This protein binds this small molecule.
Small molecule (SMILES): CC(=O)N[C@@H]1[C@@H](O)[C@H](O)[C@@H](CO)O[C@H]1O

Binding-site contacts:
Ligand atom C6 contacts residue ILE58 of chain 1.TB at 4.2 Å (hydrophobic).
Ligand atom C7 contacts residue ARG56 of chain 1.TB at 3.0 Å.
Ligand atom C3 contacts residue ASN88 of chain 1.TB at 3.8 Å.
Ligand atom C5 contacts residue ASN88 of chain 1.TB at 3.7 Å.
Ligand atom C1 contacts residue GLU105 of chain 1.TB at 3.5 Å.
Ligand atom O5 contacts residue GLU105 of chain 1.TB at 2.8 Å (salt-bridge).
Ligand atom C3 contacts residue ARG56 of chain 1.TB at 4.4 Å.
Ligand atom N2 contacts residue ASN88 of chain 1.TB at 2.7 Å (h-bond).
Ligand atom C2 contacts residue ILE58 of chain 1.TB at 4.4 Å (hydrophobic).
Ligand atom N2 contacts residue ARG56 of chain 1.TB at 3.5 Å (salt-bridge).
Ligand atom C6 contacts residue GLU105 of chain 1.TB at 3.2 Å.
Ligand atom C8 contacts residue ARG56 of chain 1.TB at 4.0 Å.
Ligand atom O7 contacts residue ASN88 of chain 1.TB at 3.0 Å (h-bond).
Ligand atom C8 contacts residue GLY89 of chain 1.TB at 4.3 Å.
Ligand atom O3 contacts residue ARG56 of chain 1.TB at 4.2 Å.
Ligand atom C5 contacts residue ILE58 of chain 1.TB at 4.2 Å (hydrophobic).
Ligand atom C1 contacts residue ARG56 of chain 1.TB at 4.4 Å.
Ligand atom C1 contacts residue ILE58 of chain 1.TB at 4.0 Å (hydrophobic).
Ligand atom O6 contacts residue NAG2 of chain 1.HH at 3.6 Å.
Ligand atom C1 contacts residue ASN88 of chain 1.TB at 1.4 Å.
Ligand atom C2 contacts residue ARG56 of chain 1.TB at 3.4 Å.
Ligand atom C8 contacts residue ASN88 of chain 1.TB at 3.4 Å.
Ligand atom C4 contacts residue ASN88 of chain 1.TB at 4.3 Å.
Ligand atom C7 contacts residue ASN88 of chain 1.TB at 2.9 Å.
Ligand atom O7 contacts residue ARG56 of chain 1.TB at 2.3 Å (salt-bridge).
Ligand atom O5 contacts residue ASN88 of chain 1.TB at 2.4 Å (h-bond).
Ligand atom C5 contacts residue GLU105 of chain 1.TB at 3.2 Å.
Ligand atom O6 contacts residue GLU105 of chain 1.TB at 2.6 Å (salt-bridge).
Ligand atom C2 contacts residue ASN88 of chain 1.TB at 2.6 Å.
Ligand atom O5 contacts residue ILE58 of chain 1.TB at 3.3 Å.

Sequence of chain 1.TB:
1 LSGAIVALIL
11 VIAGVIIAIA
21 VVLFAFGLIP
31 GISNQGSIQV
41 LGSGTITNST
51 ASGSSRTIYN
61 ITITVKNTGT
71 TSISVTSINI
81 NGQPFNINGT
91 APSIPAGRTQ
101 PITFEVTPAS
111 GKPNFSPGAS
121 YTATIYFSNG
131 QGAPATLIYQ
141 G